Binding-site contacts:
Ligand atom C3 contacts residue ASN154 of chain 1.D at 3.8 Å.
Ligand atom O3 contacts residue GLU147 of chain 1.D at 4.2 Å.
Ligand atom C7 contacts residue ASN154 of chain 1.D at 3.4 Å.
Ligand atom C5 contacts residue GLU150 of chain 1.D at 4.3 Å.
Ligand atom O6 contacts residue GLU150 of chain 1.D at 3.9 Å.
Ligand atom O7 contacts residue ASN154 of chain 1.D at 3.7 Å.
Ligand atom C1 contacts residue GLU150 of chain 1.D at 4.1 Å.
Ligand atom C5 contacts residue ASN154 of chain 1.D at 3.8 Å.
Ligand atom C2 contacts residue ASN154 of chain 1.D at 2.4 Å.
Ligand atom O5 contacts residue GLU150 of chain 1.D at 3.5 Å.
Ligand atom O5 contacts residue SER151 of chain 1.D at 4.2 Å.
Ligand atom C6 contacts residue GLU147 of chain 1.D at 3.6 Å.
Ligand atom C6 contacts residue GLU150 of chain 1.D at 4.1 Å.
Ligand atom O6 contacts residue GLU147 of chain 1.D at 2.7 Å (salt-bridge).
Ligand atom C6 contacts residue SER151 of chain 1.D at 4.4 Å.
Ligand atom C1 contacts residue ASN154 of chain 1.D at 1.5 Å.
Ligand atom C8 contacts residue ASN154 of chain 1.D at 4.5 Å.
Ligand atom O6 contacts residue SER151 of chain 1.D at 3.1 Å.
Ligand atom C4 contacts residue ASN154 of chain 1.D at 4.4 Å.
Ligand atom C7 contacts residue GLU147 of chain 1.D at 3.9 Å.
Ligand atom O5 contacts residue ASN154 of chain 1.D at 2.5 Å (h-bond).
Ligand atom O5 contacts residue THR156 of chain 1.D at 4.2 Å.
Ligand atom N2 contacts residue ASN154 of chain 1.D at 2.8 Å (h-bond).
Ligand atom N2 contacts residue GLU147 of chain 1.D at 4.2 Å.
Ligand atom C8 contacts residue GLU147 of chain 1.D at 3.0 Å.
Ligand atom C1 contacts residue THR156 of chain 1.D at 3.8 Å.

A protein and the small-molecule ligand that binds it are described below.
Small molecule (SMILES): CC(=O)N[C@H]1[C@H](O[C@H]2[C@H](O)[C@@H](NC(C)=O)CO[C@@H]2CO)O[C@H](CO)[C@@H](O)[C@@H]1O

Sequence of chain 1.D:
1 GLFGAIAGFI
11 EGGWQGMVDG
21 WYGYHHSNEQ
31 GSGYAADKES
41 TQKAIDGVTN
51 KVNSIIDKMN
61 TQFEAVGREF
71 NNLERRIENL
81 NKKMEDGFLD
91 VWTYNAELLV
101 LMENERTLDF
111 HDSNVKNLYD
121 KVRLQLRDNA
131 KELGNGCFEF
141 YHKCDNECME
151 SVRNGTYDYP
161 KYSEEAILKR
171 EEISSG